A small-molecule ligand and the protein it binds are described below.
Small molecule (SMILES): [H]/N=C(\N)N[C@H]1C=C(C(=O)O)O[C@@H]([C@H](O)[C@H](O)CO)[C@@H]1NC(C)=O

Sequence of chain 1.C:
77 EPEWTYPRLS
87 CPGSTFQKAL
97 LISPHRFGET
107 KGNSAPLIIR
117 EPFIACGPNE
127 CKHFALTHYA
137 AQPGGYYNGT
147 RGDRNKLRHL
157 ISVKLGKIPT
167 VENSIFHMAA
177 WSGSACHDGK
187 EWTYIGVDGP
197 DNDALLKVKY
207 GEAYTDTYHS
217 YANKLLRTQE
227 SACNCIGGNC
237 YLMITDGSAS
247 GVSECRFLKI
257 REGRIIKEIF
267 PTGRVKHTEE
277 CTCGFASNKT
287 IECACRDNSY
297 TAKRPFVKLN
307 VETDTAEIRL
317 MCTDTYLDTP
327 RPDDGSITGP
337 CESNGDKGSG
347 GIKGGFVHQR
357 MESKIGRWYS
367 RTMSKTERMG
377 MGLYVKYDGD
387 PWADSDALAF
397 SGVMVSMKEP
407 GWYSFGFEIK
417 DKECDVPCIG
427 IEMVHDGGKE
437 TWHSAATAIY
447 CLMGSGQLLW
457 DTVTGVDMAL

Binding-site contacts:
Ligand atom NE contacts residue ASP149 of chain 1.C at 2.7 Å (salt-bridge).
Ligand atom O9 contacts residue ARG223 of chain 1.C at 3.5 Å (salt-bridge).
Ligand atom C5 contacts residue ASP149 of chain 1.C at 3.6 Å.
Ligand atom CZ contacts residue TRP177 of chain 1.C at 3.4 Å (hydrophobic).
Ligand atom O8 contacts residue GLU276 of chain 1.C at 3.6 Å.
Ligand atom C3 contacts residue TYR409 of chain 1.C at 3.6 Å (hydrophobic).
Ligand atom O1A contacts residue TYR409 of chain 1.C at 3.7 Å.
Ligand atom NE contacts residue GLU117 of chain 1.C at 3.2 Å (salt-bridge).
Ligand atom O1B contacts residue ARG374 of chain 1.C at 2.9 Å (salt-bridge).
Ligand atom C3 contacts residue GLU117 of chain 1.C at 3.5 Å.
Ligand atom C6 contacts residue TYR409 of chain 1.C at 3.8 Å (hydrophobic).
Ligand atom C4 contacts residue ASP149 of chain 1.C at 3.2 Å.
Ligand atom NH2 contacts residue TRP177 of chain 1.C at 2.8 Å (h-bond).
Ligand atom O1B contacts residue ARG116 of chain 1.C at 2.8 Å (salt-bridge).
Ligand atom O8 contacts residue ARG292 of chain 1.C at 3.3 Å (salt-bridge).
Ligand atom C3 contacts residue ASP149 of chain 1.C at 3.1 Å.
Ligand atom C8 contacts residue GLU275 of chain 1.C at 3.5 Å.
Ligand atom CZ contacts residue GLU117 of chain 1.C at 3.4 Å.
Ligand atom NH2 contacts residue ARG154 of chain 1.C at 3.1 Å (salt-bridge).
Ligand atom NH2 contacts residue ASP149 of chain 1.C at 2.9 Å (salt-bridge).
Ligand atom C2 contacts residue TYR409 of chain 1.C at 2.7 Å (hydrophobic).
Ligand atom O6 contacts residue TYR409 of chain 1.C at 3.6 Å (h-bond).
Ligand atom C8 contacts residue ARG292 of chain 1.C at 3.6 Å.
Ligand atom C1 contacts residue TYR409 of chain 1.C at 3.2 Å (hydrophobic).
Ligand atom C11 contacts residue TRP177 of chain 1.C at 3.7 Å (hydrophobic).
Ligand atom C1 contacts residue ARG374 of chain 1.C at 3.6 Å.
Ligand atom C9 contacts residue GLU275 of chain 1.C at 3.2 Å.
Ligand atom O1A contacts residue ARG292 of chain 1.C at 3.3 Å (salt-bridge).
Ligand atom O10 contacts residue ARG150 of chain 1.C at 2.9 Å (salt-bridge).
Ligand atom O9 contacts residue GLU275 of chain 1.C at 2.7 Å (salt-bridge).
Ligand atom C6 contacts residue GLU276 of chain 1.C at 3.7 Å.
Ligand atom O1A contacts residue ARG374 of chain 1.C at 2.8 Å (salt-bridge).
Ligand atom O8 contacts residue GLU275 of chain 1.C at 2.7 Å (salt-bridge).
Ligand atom C3 contacts residue ARG116 of chain 1.C at 3.8 Å.
Ligand atom O1B contacts residue TYR409 of chain 1.C at 3.7 Å.
Ligand atom C9 contacts residue ASN294 of chain 1.C at 3.7 Å.
Ligand atom NH1 contacts residue TRP177 of chain 1.C at 3.2 Å (h-bond).
Ligand atom O9 contacts residue ALA245 of chain 1.C at 3.6 Å.
Ligand atom NH1 contacts residue GLU226 of chain 1.C at 3.0 Å (salt-bridge).
Ligand atom O10 contacts residue ASP149 of chain 1.C at 3.5 Å.